Binding-site contacts:
Ligand atom C7 contacts residue ASN1099 of chain 1.G at 3.6 Å.
Ligand atom C3 contacts residue ASN1099 of chain 1.G at 3.9 Å.
Ligand atom C1 contacts residue ASN1099 of chain 1.G at 1.4 Å.
Ligand atom O5 contacts residue ASN1099 of chain 1.G at 2.3 Å (h-bond).
Ligand atom C2 contacts residue ASN1099 of chain 1.G at 2.6 Å.
Ligand atom C5 contacts residue ASN1099 of chain 1.G at 3.6 Å.
Ligand atom O7 contacts residue ASN1099 of chain 1.G at 3.7 Å.
Ligand atom N2 contacts residue ASN1099 of chain 1.G at 3.0 Å (h-bond).
Ligand atom C4 contacts residue ASN1099 of chain 1.G at 4.3 Å.
Ligand atom O6 contacts residue ASN1099 of chain 1.G at 4.5 Å.

Sequence of chain 1.G:
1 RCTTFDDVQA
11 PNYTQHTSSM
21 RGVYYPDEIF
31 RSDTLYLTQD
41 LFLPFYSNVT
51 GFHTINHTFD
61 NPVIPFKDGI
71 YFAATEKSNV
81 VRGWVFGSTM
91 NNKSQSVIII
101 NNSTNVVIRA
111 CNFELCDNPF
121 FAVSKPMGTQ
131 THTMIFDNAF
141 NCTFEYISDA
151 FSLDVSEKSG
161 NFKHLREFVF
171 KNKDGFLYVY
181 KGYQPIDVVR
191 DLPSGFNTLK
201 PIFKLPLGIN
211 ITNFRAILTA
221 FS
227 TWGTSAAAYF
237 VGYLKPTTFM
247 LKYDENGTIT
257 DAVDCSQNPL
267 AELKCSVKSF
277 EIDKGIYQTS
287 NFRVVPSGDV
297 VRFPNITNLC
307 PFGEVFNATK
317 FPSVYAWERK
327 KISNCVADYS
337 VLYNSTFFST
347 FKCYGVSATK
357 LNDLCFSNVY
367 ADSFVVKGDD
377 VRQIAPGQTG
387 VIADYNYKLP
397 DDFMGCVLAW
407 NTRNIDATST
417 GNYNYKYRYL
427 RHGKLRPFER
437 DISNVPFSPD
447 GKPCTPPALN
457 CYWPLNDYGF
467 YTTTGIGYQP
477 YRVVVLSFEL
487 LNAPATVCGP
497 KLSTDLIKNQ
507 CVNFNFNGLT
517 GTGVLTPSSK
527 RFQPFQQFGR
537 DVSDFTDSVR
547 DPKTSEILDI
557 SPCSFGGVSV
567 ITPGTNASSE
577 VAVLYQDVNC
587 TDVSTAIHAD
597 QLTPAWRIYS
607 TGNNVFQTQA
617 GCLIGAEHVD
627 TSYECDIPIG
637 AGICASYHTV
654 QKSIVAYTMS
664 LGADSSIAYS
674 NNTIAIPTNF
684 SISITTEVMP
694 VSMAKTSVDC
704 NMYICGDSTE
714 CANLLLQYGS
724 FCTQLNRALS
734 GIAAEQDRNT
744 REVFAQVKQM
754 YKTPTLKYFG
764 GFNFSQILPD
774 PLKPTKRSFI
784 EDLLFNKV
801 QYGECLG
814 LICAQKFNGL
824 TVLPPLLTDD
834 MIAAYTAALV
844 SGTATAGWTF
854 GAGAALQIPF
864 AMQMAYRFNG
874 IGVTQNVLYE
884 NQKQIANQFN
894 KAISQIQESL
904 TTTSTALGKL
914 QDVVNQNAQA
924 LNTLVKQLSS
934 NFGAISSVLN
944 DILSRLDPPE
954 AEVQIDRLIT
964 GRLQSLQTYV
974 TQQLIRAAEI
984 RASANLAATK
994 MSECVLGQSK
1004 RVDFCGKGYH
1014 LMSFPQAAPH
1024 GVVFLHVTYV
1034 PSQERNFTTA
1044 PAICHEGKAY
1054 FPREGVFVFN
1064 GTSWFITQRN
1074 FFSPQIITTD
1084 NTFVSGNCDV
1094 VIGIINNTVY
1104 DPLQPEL

This protein binds this small molecule.
Small molecule (SMILES): CC(=O)N[C@@H]1[C@@H](O)[C@H](O)[C@@H](CO)O[C@H]1O